Binding-site contacts:
Ligand atom O2 contacts residue A11 of chain 1.W at 3.0 Å (h-bond).
Ligand atom C2 contacts residue A11 of chain 1.W at 3.3 Å.
Ligand atom C4 contacts residue A9 of chain 1.W at 3.5 Å.
Ligand atom C2 contacts residue TM28 of chain 1.W at 3.0 Å.
Ligand atom N3 contacts residue A10 of chain 1.W at 2.8 Å (h-bond).
Ligand atom N1 contacts residue A9 of chain 1.W at 3.5 Å.
Ligand atom C6 contacts residue A10 of chain 1.W at 4.3 Å.
Ligand atom OP1 contacts residue LYS47 of chain 1.L at 3.0 Å (salt-bridge).
Ligand atom C4 contacts residue TM28 of chain 1.W at 4.1 Å.
Ligand atom C2 contacts residue A9 of chain 1.W at 3.5 Å.
Ligand atom C2 contacts residue A9 of chain 1.W at 3.8 Å.
Ligand atom O3' contacts residue LYS47 of chain 1.L at 4.4 Å.
Ligand atom N3 contacts residue A9 of chain 1.W at 3.0 Å (h-bond).
Ligand atom O2 contacts residue A9 of chain 1.W at 3.2 Å (h-bond).
Ligand atom P contacts residue LYS47 of chain 1.L at 4.3 Å.
Ligand atom N1 contacts residue TM28 of chain 1.W at 2.4 Å (h-bond).
Ligand atom O4 contacts residue A9 of chain 1.W at 2.9 Å (h-bond).
Ligand atom C6 contacts residue A9 of chain 1.W at 3.5 Å.
Ligand atom N1 contacts residue A10 of chain 1.W at 3.8 Å.
Ligand atom N1 contacts residue A11 of chain 1.W at 4.2 Å.
Ligand atom N3 contacts residue A9 of chain 1.W at 3.9 Å.
Ligand atom O4 contacts residue A11 of chain 1.W at 4.2 Å.
Ligand atom N6 contacts residue TM28 of chain 1.W at 2.6 Å (h-bond).
Ligand atom C5 contacts residue A9 of chain 1.W at 3.9 Å.
Ligand atom N3 contacts residue TM28 of chain 1.W at 4.3 Å.
Ligand atom N6 contacts residue A9 of chain 1.W at 3.4 Å (h-bond).
Ligand atom C5' contacts residue LYS47 of chain 1.L at 4.0 Å.
Ligand atom C5 contacts residue TM28 of chain 1.W at 4.3 Å.
Ligand atom N3 contacts residue A11 of chain 1.W at 3.4 Å (h-bond).
Ligand atom O4 contacts residue A10 of chain 1.W at 2.5 Å (h-bond).
Ligand atom C5 contacts residue A10 of chain 1.W at 4.0 Å.
Ligand atom C4 contacts residue A11 of chain 1.W at 4.0 Å.
Ligand atom C2 contacts residue A10 of chain 1.W at 3.1 Å.
Ligand atom C4 contacts residue A10 of chain 1.W at 3.3 Å.
Ligand atom O2 contacts residue A10 of chain 1.W at 3.2 Å.
Ligand atom C6 contacts residue TM28 of chain 1.W at 2.9 Å.
Ligand atom O4 contacts residue TM28 of chain 1.W at 2.9 Å (h-bond).
Ligand atom C4 contacts residue A9 of chain 1.W at 4.0 Å.

This protein binds this small molecule.
Small molecule (SMILES): Nc1ncnc2c1ncn2[C@@H]1O[C@H](CO[P](=O)(O)O[C@H]2[C@@H](O)[C@H](n3ccc(=O)[nH]c3=O)O[C@@H]2CO[P](=O)(O)O[C@H]2[C@@H](O)[C@H](n3ccc(=O)[nH]c3=O)O[C@@H]2CO)[C@@H](O)[C@H]1O

Sequence of chain 1.L:
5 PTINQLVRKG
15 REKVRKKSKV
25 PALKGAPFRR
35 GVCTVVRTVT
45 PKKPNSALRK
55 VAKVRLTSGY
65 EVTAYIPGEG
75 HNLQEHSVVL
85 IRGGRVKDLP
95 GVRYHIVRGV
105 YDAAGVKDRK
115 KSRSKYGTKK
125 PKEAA